Binding-site contacts:
Ligand atom OG contacts residue ALA89 of chain 1.B at 3.5 Å (h-bond).
Ligand atom C contacts residue HIS94 of chain 1.B at 3.6 Å.
Ligand atom CA contacts residue HIS94 of chain 1.B at 4.4 Å.
Ligand atom CB contacts residue GLY88 of chain 1.B at 4.0 Å.
Ligand atom CA contacts residue TYR301 of chain 1.B at 2.9 Å (hydrophobic).
Ligand atom CB contacts residue SER92 of chain 1.B at 3.2 Å.
Ligand atom O contacts residue SER92 of chain 1.B at 3.5 Å.
Ligand atom OXT contacts residue ASN93 of chain 1.B at 3.1 Å (h-bond).
Ligand atom OXT contacts residue TYR301 of chain 1.B at 4.1 Å.
Ligand atom OXT contacts residue LLP65 of chain 1.B at 3.2 Å (h-bond).
Ligand atom CB contacts residue TYR301 of chain 1.B at 3.9 Å (hydrophobic).
Ligand atom OG contacts residue SER92 of chain 1.B at 3.8 Å.
Ligand atom CA contacts residue SER92 of chain 1.B at 3.9 Å.
Ligand atom O contacts residue TYR275 of chain 1.B at 3.7 Å.
Ligand atom O contacts residue TYR301 of chain 1.B at 2.7 Å (h-bond).
Ligand atom C contacts residue TYR275 of chain 1.B at 4.3 Å (hydrophobic).
Ligand atom O contacts residue ASN93 of chain 1.B at 3.1 Å (h-bond).
Ligand atom C contacts residue TYR301 of chain 1.B at 3.0 Å (hydrophobic).
Ligand atom OXT contacts residue SER92 of chain 1.B at 3.4 Å (h-bond).
Ligand atom OG contacts residue TYR301 of chain 1.B at 3.8 Å.
Ligand atom C contacts residue SER92 of chain 1.B at 3.5 Å.
Ligand atom CA contacts residue LLP65 of chain 1.B at 4.0 Å.
Ligand atom N contacts residue HIS94 of chain 1.B at 3.8 Å.
Ligand atom O contacts residue HIS94 of chain 1.B at 4.2 Å.
Ligand atom OXT contacts residue HIS94 of chain 1.B at 2.6 Å (h-bond).
Ligand atom N contacts residue TYR301 of chain 1.B at 3.9 Å.
Ligand atom CA contacts residue TYR275 of chain 1.B at 4.0 Å (hydrophobic).
Ligand atom OG contacts residue TYR275 of chain 1.B at 2.8 Å (h-bond).
Ligand atom CB contacts residue ALA89 of chain 1.B at 4.3 Å (hydrophobic).
Ligand atom N contacts residue LLP65 of chain 1.B at 3.4 Å.
Ligand atom O contacts residue LLP65 of chain 1.B at 3.9 Å.
Ligand atom OG contacts residue GLY88 of chain 1.B at 3.9 Å.
Ligand atom C contacts residue LLP65 of chain 1.B at 3.7 Å.
Ligand atom N contacts residue GLY173 of chain 1.B at 3.3 Å.
Ligand atom C contacts residue ASN93 of chain 1.B at 3.4 Å.
Ligand atom CB contacts residue TYR275 of chain 1.B at 3.9 Å (hydrophobic).

This protein binds this small molecule.
Small molecule (SMILES): N[C@H](CO)C(=O)O

Sequence of chain 1.B:
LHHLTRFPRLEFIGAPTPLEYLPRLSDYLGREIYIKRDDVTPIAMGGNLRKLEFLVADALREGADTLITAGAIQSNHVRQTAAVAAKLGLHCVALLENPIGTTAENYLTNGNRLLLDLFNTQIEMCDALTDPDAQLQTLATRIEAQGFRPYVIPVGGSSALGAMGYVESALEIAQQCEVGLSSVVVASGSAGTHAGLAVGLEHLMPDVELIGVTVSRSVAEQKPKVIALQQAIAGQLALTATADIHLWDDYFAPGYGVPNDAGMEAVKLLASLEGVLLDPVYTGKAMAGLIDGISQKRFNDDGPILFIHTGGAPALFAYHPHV